The small molecule below binds the protein below.
Small molecule (SMILES): CN(Cc1cnc2nc(N)nc(N)c2n1)c1ccc(C(=O)N[C@@H](CCC(=O)O)C(=O)O)cc1

Sequence of chain 1.B:
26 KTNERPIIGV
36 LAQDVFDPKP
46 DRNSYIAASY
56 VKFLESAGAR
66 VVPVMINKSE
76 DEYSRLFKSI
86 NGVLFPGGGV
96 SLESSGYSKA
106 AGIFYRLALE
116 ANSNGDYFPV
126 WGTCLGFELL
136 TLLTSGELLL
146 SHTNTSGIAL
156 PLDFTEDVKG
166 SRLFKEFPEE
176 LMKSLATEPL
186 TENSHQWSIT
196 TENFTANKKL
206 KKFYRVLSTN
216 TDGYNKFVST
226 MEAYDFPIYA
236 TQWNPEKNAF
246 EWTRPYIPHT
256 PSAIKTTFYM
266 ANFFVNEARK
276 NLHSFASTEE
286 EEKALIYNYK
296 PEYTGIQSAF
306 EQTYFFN

Binding-site contacts:
Ligand atom N5 contacts residue PHE41 of chain 1.B at 3.8 Å.
Ligand atom O2 contacts residue HIS190 of chain 1.B at 3.4 Å.
Ligand atom CB contacts residue DGL1 of chain 1.H at 3.7 Å.
Ligand atom O2 contacts residue TRP192 of chain 1.B at 3.1 Å (h-bond).
Ligand atom C15 contacts residue GLY94 of chain 1.B at 3.5 Å.
Ligand atom C16 contacts residue GLY94 of chain 1.B at 3.6 Å.
Ligand atom C8A contacts residue PHE41 of chain 1.B at 3.8 Å (hydrophobic).
Ligand atom CD contacts residue GLY93 of chain 1.B at 3.3 Å.
Ligand atom CT contacts residue HIS190 of chain 1.B at 3.7 Å.
Ligand atom N contacts residue GLY93 of chain 1.B at 3.7 Å.
Ligand atom CT contacts residue GLU133 of chain 1.B at 3.5 Å.
Ligand atom CG contacts residue GLY93 of chain 1.B at 3.5 Å.
Ligand atom CT contacts residue TRP192 of chain 1.B at 3.8 Å (hydrophobic).
Ligand atom O2 contacts residue GLU133 of chain 1.B at 2.5 Å (salt-bridge).
Ligand atom OE1 contacts residue CYS129 of chain 1.B at 2.9 Å (h-bond).
Ligand atom O2 contacts residue GLN191 of chain 1.B at 3.4 Å (h-bond).
Ligand atom C12 contacts residue GLY94 of chain 1.B at 3.8 Å.
Ligand atom C7 contacts residue GLY94 of chain 1.B at 3.2 Å.
Ligand atom N8 contacts residue GLY94 of chain 1.B at 3.8 Å.
Ligand atom CG contacts residue DGL1 of chain 1.H at 2.5 Å.
Ligand atom CG contacts residue SER189 of chain 1.B at 3.5 Å.
Ligand atom CB contacts residue GLY93 of chain 1.B at 3.4 Å.
Ligand atom CD contacts residue DGL1 of chain 1.H at 1.3 Å.
Ligand atom CM contacts residue GLY94 of chain 1.B at 3.1 Å.
Ligand atom O1 contacts residue GLN191 of chain 1.B at 2.6 Å (h-bond).
Ligand atom N10 contacts residue GLY94 of chain 1.B at 3.8 Å.
Ligand atom NA4 contacts residue PHE41 of chain 1.B at 3.6 Å.
Ligand atom OE1 contacts residue GLY92 of chain 1.B at 3.4 Å.
Ligand atom C4 contacts residue PHE41 of chain 1.B at 3.6 Å (hydrophobic).
Ligand atom C11 contacts residue GLY94 of chain 1.B at 3.6 Å.
Ligand atom C4A contacts residue PHE41 of chain 1.B at 3.8 Å (hydrophobic).
Ligand atom O1 contacts residue HIS190 of chain 1.B at 3.3 Å.
Ligand atom C14 contacts residue GLY94 of chain 1.B at 3.6 Å.
Ligand atom N1 contacts residue DGL1 of chain 1.I at 3.6 Å.
Ligand atom OE1 contacts residue DGL1 of chain 1.H at 2.2 Å (h-bond).
Ligand atom OE1 contacts residue LEU130 of chain 1.B at 3.1 Å (h-bond).
Ligand atom CD contacts residue CYS129 of chain 1.B at 3.3 Å (hydrophobic).
Ligand atom CT contacts residue GLN191 of chain 1.B at 3.3 Å.
Ligand atom OE1 contacts residue GLY93 of chain 1.B at 3.1 Å (h-bond).
Ligand atom NA2 contacts residue DGL1 of chain 1.I at 3.5 Å.